Sequence of chain 1.A:
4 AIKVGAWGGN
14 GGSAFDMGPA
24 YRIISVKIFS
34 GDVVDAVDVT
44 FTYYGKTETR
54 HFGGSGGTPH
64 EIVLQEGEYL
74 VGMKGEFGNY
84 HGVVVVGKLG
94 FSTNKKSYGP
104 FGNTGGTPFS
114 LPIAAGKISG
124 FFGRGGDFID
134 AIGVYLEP

The small molecule below binds the protein below.
Small molecule (SMILES): OC[C@H]1O[C@H](O)[C@@H](O)[C@@H](O)[C@@H]1O

Binding-site contacts:
Ligand atom O4 contacts residue GLY59 of chain 1.A at 3.9 Å.
Ligand atom O6 contacts residue SER33 of chain 1.A at 4.3 Å.
Ligand atom C2 contacts residue GLY34 of chain 1.A at 4.3 Å.
Ligand atom C4 contacts residue GLY60 of chain 1.A at 3.8 Å.
Ligand atom O6 contacts residue ASP38 of chain 1.A at 2.7 Å (salt-bridge).
Ligand atom C3 contacts residue GLY60 of chain 1.A at 3.9 Å.
Ligand atom O2 contacts residue ASP35 of chain 1.A at 4.5 Å.
Ligand atom O4 contacts residue GLY60 of chain 1.A at 3.7 Å.
Ligand atom O5 contacts residue ASP35 of chain 1.A at 3.1 Å (salt-bridge).
Ligand atom C5 contacts residue ASP38 of chain 1.A at 4.1 Å.
Ligand atom O6 contacts residue GLY34 of chain 1.A at 3.2 Å (h-bond).
Ligand atom C6 contacts residue TYR83 of chain 1.A at 4.2 Å (hydrophobic).
Ligand atom C6 contacts residue VAL36 of chain 1.A at 3.8 Å (hydrophobic).
Ligand atom O1 contacts residue ASP35 of chain 1.A at 4.0 Å.
Ligand atom C5 contacts residue ASP35 of chain 1.A at 4.0 Å.
Ligand atom C5 contacts residue GLY34 of chain 1.A at 4.4 Å.
Ligand atom C4 contacts residue ASP38 of chain 1.A at 3.4 Å.
Ligand atom C6 contacts residue PHE131 of chain 1.A at 3.8 Å (hydrophobic).
Ligand atom O5 contacts residue TYR83 of chain 1.A at 4.4 Å.
Ligand atom C1 contacts residue GLY34 of chain 1.A at 4.2 Å.
Ligand atom O4 contacts residue PHE131 of chain 1.A at 4.1 Å.
Ligand atom O2 contacts residue GLY60 of chain 1.A at 4.2 Å.
Ligand atom O3 contacts residue GLY59 of chain 1.A at 3.9 Å.
Ligand atom O6 contacts residue ASP35 of chain 1.A at 3.2 Å (salt-bridge).
Ligand atom O5 contacts residue GLY34 of chain 1.A at 3.7 Å.
Ligand atom O2 contacts residue GLY34 of chain 1.A at 3.4 Å.
Ligand atom C6 contacts residue ASP38 of chain 1.A at 3.6 Å.
Ligand atom O3 contacts residue GLY60 of chain 1.A at 2.9 Å (h-bond).
Ligand atom C1 contacts residue ASP35 of chain 1.A at 3.9 Å.
Ligand atom C5 contacts residue TYR83 of chain 1.A at 4.4 Å (hydrophobic).
Ligand atom O4 contacts residue ASP38 of chain 1.A at 2.7 Å (salt-bridge).
Ligand atom O6 contacts residue VAL36 of chain 1.A at 2.9 Å (h-bond).
Ligand atom C6 contacts residue ASP35 of chain 1.A at 3.8 Å.